Sequence of chain 1.A:
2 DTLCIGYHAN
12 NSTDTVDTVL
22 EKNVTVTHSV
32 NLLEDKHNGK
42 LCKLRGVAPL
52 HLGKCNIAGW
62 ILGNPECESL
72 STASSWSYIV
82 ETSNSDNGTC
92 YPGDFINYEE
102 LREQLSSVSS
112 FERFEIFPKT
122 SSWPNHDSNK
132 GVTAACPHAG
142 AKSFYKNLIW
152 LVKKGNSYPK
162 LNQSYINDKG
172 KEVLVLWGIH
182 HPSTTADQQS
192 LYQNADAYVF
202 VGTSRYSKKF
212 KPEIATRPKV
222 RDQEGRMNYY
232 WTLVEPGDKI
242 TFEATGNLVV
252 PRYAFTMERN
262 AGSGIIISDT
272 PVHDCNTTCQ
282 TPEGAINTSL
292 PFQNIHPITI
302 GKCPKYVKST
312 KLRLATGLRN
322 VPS

Binding-site contacts:
Ligand atom O7 contacts residue GLY47 of chain 1.A at 3.0 Å (h-bond).
Ligand atom C8 contacts residue GLY47 of chain 1.A at 3.5 Å.
Ligand atom N2 contacts residue ASN277 of chain 1.A at 2.5 Å (h-bond).
Ligand atom C7 contacts residue GLY47 of chain 1.A at 3.6 Å.
Ligand atom C3 contacts residue ASN277 of chain 1.A at 3.9 Å.
Ligand atom C5 contacts residue ASN277 of chain 1.A at 3.6 Å.
Ligand atom C4 contacts residue ASN277 of chain 1.A at 4.3 Å.
Ligand atom C8 contacts residue ASN277 of chain 1.A at 3.6 Å.
Ligand atom O5 contacts residue ASN277 of chain 1.A at 2.3 Å (h-bond).
Ligand atom O7 contacts residue LYS44 of chain 1.A at 4.2 Å.
Ligand atom C7 contacts residue ASN277 of chain 1.A at 3.4 Å.
Ligand atom O7 contacts residue ASN277 of chain 1.A at 4.5 Å.
Ligand atom C2 contacts residue ASN277 of chain 1.A at 2.6 Å.
Ligand atom C1 contacts residue ASN277 of chain 1.A at 1.4 Å.

A small-molecule ligand and the protein it binds are described below.
Small molecule (SMILES): CC(=O)N[C@@H]1[C@@H](O)[C@H](O)[C@@H](CO)O[C@H]1O